Sequence of chain 1.C:
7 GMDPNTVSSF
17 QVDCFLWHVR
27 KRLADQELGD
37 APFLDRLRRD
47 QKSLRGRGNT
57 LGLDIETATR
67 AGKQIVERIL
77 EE

A small-molecule ligand and the protein it binds are described below.
Small molecule (SMILES): NCC(=O)O

Binding-site contacts:
Ligand atom OXT contacts residue ARG42 of chain 1.D at 4.3 Å.
Ligand atom C contacts residue ARG42 of chain 1.D at 4.2 Å.
Ligand atom N contacts residue SER49 of chain 1.C at 2.6 Å (h-bond).
Ligand atom C contacts residue ARG53 of chain 1.C at 3.9 Å.
Ligand atom N contacts residue LEU50 of chain 1.C at 4.2 Å.
Ligand atom OXT contacts residue ARG26 of chain 1.C at 4.5 Å.
Ligand atom O contacts residue ARG53 of chain 1.C at 3.4 Å (salt-bridge).
Ligand atom CA contacts residue ASP46 of chain 1.C at 4.3 Å.
Ligand atom O contacts residue LEU50 of chain 1.C at 4.1 Å.
Ligand atom C contacts residue ASP46 of chain 1.C at 4.0 Å.
Ligand atom O contacts residue ASP19 of chain 1.C at 3.7 Å.
Ligand atom CA contacts residue SER49 of chain 1.C at 3.4 Å.
Ligand atom C contacts residue ASP19 of chain 1.C at 4.5 Å.
Ligand atom OXT contacts residue ASP46 of chain 1.C at 3.4 Å (salt-bridge).
Ligand atom CA contacts residue ARG42 of chain 1.D at 4.1 Å.
Ligand atom CA contacts residue ARG53 of chain 1.C at 3.6 Å.
Ligand atom N contacts residue ARG53 of chain 1.C at 2.9 Å (salt-bridge).

Sequence of chain 1.D:
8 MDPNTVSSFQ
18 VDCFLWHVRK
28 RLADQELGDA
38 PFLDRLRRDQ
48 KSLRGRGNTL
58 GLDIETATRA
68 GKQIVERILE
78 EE